Binding-site contacts:
Ligand atom C8 contacts residue ASN36 of chain 1.D at 4.3 Å.
Ligand atom O5 contacts residue ASN37 of chain 1.D at 2.6 Å (h-bond).
Ligand atom O7 contacts residue GLU35 of chain 1.D at 2.8 Å (salt-bridge).
Ligand atom C3 contacts residue GLU35 of chain 1.D at 3.7 Å.
Ligand atom C7 contacts residue GLU35 of chain 1.D at 3.5 Å.
Ligand atom C2 contacts residue GLU35 of chain 1.D at 3.5 Å.
Ligand atom N2 contacts residue GLU35 of chain 1.D at 3.2 Å (salt-bridge).
Ligand atom C4 contacts residue ASN54 of chain 1.D at 4.2 Å.
Ligand atom C2 contacts residue ASN54 of chain 1.D at 2.4 Å.
Ligand atom C3 contacts residue ASN54 of chain 1.D at 3.8 Å.
Ligand atom O4 contacts residue GLU35 of chain 1.D at 3.5 Å (salt-bridge).
Ligand atom C7 contacts residue ASN54 of chain 1.D at 3.5 Å.
Ligand atom C7 contacts residue ASN36 of chain 1.D at 4.0 Å.
Ligand atom O6 contacts residue ASN37 of chain 1.D at 4.2 Å.
Ligand atom O7 contacts residue ASN36 of chain 1.D at 3.2 Å (h-bond).
Ligand atom C6 contacts residue GLU35 of chain 1.D at 3.3 Å.
Ligand atom C1 contacts residue GLU35 of chain 1.D at 3.1 Å.
Ligand atom O7 contacts residue ASN54 of chain 1.D at 3.4 Å (h-bond).
Ligand atom C4 contacts residue GLU35 of chain 1.D at 3.3 Å.
Ligand atom C5 contacts residue ASN37 of chain 1.D at 3.8 Å.
Ligand atom C1 contacts residue ASN54 of chain 1.D at 1.4 Å.
Ligand atom C2 contacts residue ASN37 of chain 1.D at 4.3 Å.
Ligand atom O5 contacts residue ASN54 of chain 1.D at 2.4 Å (h-bond).
Ligand atom C6 contacts residue ASN37 of chain 1.D at 4.0 Å.
Ligand atom C1 contacts residue ASN37 of chain 1.D at 3.3 Å.
Ligand atom C5 contacts residue GLU35 of chain 1.D at 3.7 Å.
Ligand atom N2 contacts residue ASN54 of chain 1.D at 3.0 Å (h-bond).
Ligand atom O5 contacts residue GLU35 of chain 1.D at 3.6 Å.
Ligand atom C5 contacts residue ASN54 of chain 1.D at 3.7 Å.

Sequence of chain 1.D:
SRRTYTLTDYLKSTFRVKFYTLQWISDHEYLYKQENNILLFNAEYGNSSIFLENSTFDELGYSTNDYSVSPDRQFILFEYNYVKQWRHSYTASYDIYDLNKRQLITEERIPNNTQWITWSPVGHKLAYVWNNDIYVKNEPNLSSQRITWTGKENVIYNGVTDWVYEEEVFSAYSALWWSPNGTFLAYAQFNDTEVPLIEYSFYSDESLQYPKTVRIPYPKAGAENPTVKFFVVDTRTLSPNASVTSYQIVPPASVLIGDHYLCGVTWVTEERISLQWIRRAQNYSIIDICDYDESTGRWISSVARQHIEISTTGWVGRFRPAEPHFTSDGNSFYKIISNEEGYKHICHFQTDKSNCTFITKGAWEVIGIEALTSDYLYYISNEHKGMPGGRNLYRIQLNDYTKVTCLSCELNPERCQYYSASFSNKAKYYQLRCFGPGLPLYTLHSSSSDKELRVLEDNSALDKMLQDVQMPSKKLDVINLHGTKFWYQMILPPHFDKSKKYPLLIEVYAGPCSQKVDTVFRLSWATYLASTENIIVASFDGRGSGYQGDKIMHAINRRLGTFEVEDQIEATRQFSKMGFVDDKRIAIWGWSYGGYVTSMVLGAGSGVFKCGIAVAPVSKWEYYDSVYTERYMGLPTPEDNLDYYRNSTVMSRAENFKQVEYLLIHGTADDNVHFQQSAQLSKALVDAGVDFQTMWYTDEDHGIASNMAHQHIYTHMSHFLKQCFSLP

A protein and the small-molecule ligand that binds it are described below.
Small molecule (SMILES): CC(=O)N[C@H]1[C@H](O[C@H]2[C@H](O)[C@@H](NC(C)=O)CO[C@@H]2CO)O[C@H](CO)[C@@H](O[C@@H]2O[C@H](CO)[C@@H](O)[C@H](O)[C@@H]2O)[C@@H]1O